A small-molecule ligand and the protein it binds are described below.
Small molecule (SMILES): CC(=O)N[C@@H]1[C@@H](O)[C@H](O)[C@@H](CO)O[C@H]1O

Sequence of chain 3.B:
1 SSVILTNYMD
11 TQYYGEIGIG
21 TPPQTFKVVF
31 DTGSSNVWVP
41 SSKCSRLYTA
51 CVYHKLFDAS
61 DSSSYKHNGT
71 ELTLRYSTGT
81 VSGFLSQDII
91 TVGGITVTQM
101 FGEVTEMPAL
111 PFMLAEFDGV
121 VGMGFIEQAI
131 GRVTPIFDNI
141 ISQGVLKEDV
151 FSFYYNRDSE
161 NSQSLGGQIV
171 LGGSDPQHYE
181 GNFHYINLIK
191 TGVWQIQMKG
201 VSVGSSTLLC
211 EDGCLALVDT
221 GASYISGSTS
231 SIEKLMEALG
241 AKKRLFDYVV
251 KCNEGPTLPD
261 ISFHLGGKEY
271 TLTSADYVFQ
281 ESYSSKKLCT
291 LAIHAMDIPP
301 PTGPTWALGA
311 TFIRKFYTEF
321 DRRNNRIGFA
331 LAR

Binding-site contacts:
Ligand atom O5 contacts residue MET100 of chain 3.B at 3.7 Å.
Ligand atom C7 contacts residue ASN68 of chain 3.B at 3.2 Å.
Ligand atom C8 contacts residue ASN68 of chain 3.B at 3.1 Å.
Ligand atom C5 contacts residue ARG132 of chain 3.B at 4.0 Å.
Ligand atom O7 contacts residue ASN68 of chain 3.B at 3.5 Å (h-bond).
Ligand atom C8 contacts residue HIS67 of chain 3.B at 3.8 Å.
Ligand atom N2 contacts residue ASN68 of chain 3.B at 3.0 Å (h-bond).
Ligand atom O5 contacts residue THR70 of chain 3.B at 3.8 Å.
Ligand atom N2 contacts residue THR70 of chain 3.B at 4.0 Å.
Ligand atom C5 contacts residue THR70 of chain 3.B at 3.9 Å.
Ligand atom C1 contacts residue MET100 of chain 3.B at 4.2 Å (hydrophobic).
Ligand atom O6 contacts residue MET100 of chain 3.B at 4.4 Å.
Ligand atom C2 contacts residue THR70 of chain 3.B at 4.0 Å.
Ligand atom O5 contacts residue ASN68 of chain 3.B at 2.4 Å (h-bond).
Ligand atom C4 contacts residue ARG132 of chain 3.B at 3.9 Å.
Ligand atom C2 contacts residue ASN68 of chain 3.B at 2.5 Å.
Ligand atom C1 contacts residue ASN68 of chain 3.B at 1.4 Å.
Ligand atom C5 contacts residue ASN68 of chain 3.B at 3.6 Å.
Ligand atom C6 contacts residue ARG132 of chain 3.B at 3.4 Å.
Ligand atom C7 contacts residue GLY69 of chain 3.B at 4.2 Å.
Ligand atom C4 contacts residue ASN68 of chain 3.B at 4.2 Å.
Ligand atom C3 contacts residue THR70 of chain 3.B at 4.4 Å.
Ligand atom C8 contacts residue THR70 of chain 3.B at 4.3 Å.
Ligand atom C3 contacts residue ASN68 of chain 3.B at 3.8 Å.
Ligand atom O6 contacts residue ARG132 of chain 3.B at 3.6 Å.
Ligand atom O7 contacts residue HIS67 of chain 3.B at 4.2 Å.
Ligand atom C1 contacts residue THR70 of chain 3.B at 3.2 Å.
Ligand atom O4 contacts residue ARG132 of chain 3.B at 2.8 Å (salt-bridge).
Ligand atom C8 contacts residue GLY69 of chain 3.B at 3.0 Å.